Sequence of chain 2.A:
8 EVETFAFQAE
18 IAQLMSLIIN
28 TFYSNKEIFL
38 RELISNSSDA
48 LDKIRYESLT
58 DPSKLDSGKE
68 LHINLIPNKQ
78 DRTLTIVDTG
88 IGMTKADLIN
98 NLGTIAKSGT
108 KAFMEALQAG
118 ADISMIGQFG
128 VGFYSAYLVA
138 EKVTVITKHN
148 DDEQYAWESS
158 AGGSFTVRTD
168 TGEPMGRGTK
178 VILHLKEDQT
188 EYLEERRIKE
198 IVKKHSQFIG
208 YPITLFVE

Binding-site contacts:
Ligand atom N9 contacts residue ALA47 of chain 2.A at 3.6 Å.
Ligand atom C3 contacts residue ASP85 of chain 2.A at 3.5 Å.
Ligand atom C4 contacts residue THR176 of chain 2.A at 3.8 Å.
Ligand atom C2 contacts residue ASN43 of chain 2.A at 3.7 Å.
Ligand atom O23 contacts residue ASN43 of chain 2.A at 2.8 Å (h-bond).
Ligand atom C29 contacts residue LEU95 of chain 2.A at 3.5 Å (hydrophobic).
Ligand atom C6 contacts residue MET90 of chain 2.A at 3.9 Å (hydrophobic).
Ligand atom O11 contacts residue THR176 of chain 2.A at 3.6 Å.
Ligand atom O12 contacts residue VAL178 of chain 2.A at 3.5 Å.
Ligand atom O11 contacts residue ASP85 of chain 2.A at 2.6 Å (salt-bridge).
Ligand atom C27 contacts residue VAL142 of chain 2.A at 3.7 Å (hydrophobic).
Ligand atom C8 contacts residue ALA47 of chain 2.A at 3.7 Å (hydrophobic).
Ligand atom O11 contacts residue ALA47 of chain 2.A at 3.2 Å.
Ligand atom C1 contacts residue ASN43 of chain 2.A at 3.4 Å.
Ligand atom C14 contacts residue GLY89 of chain 2.A at 3.8 Å.
Ligand atom O12 contacts residue ASN43 of chain 2.A at 3.8 Å.
Ligand atom C20 contacts residue ASN98 of chain 2.A at 3.3 Å.
Ligand atom N13 contacts residue MET90 of chain 2.A at 3.5 Å.
Ligand atom C4 contacts residue ASP85 of chain 2.A at 3.5 Å.
Ligand atom N9 contacts residue MET90 of chain 2.A at 3.7 Å.
Ligand atom O15 contacts residue LYS50 of chain 2.A at 3.3 Å (salt-bridge).
Ligand atom C14 contacts residue ALA47 of chain 2.A at 3.9 Å (hydrophobic).
Ligand atom C26 contacts residue ASN43 of chain 2.A at 3.7 Å.
Ligand atom C30 contacts residue TRP154 of chain 2.A at 3.6 Å (hydrophobic).
Ligand atom C30 contacts residue LEU95 of chain 2.A at 3.8 Å (hydrophobic).
Ligand atom O23 contacts residue PHE130 of chain 2.A at 3.6 Å.
Ligand atom C21 contacts residue ASN43 of chain 2.A at 3.6 Å.
Ligand atom O12 contacts residue LEU40 of chain 2.A at 3.9 Å.
Ligand atom N10 contacts residue ALA47 of chain 2.A at 3.9 Å.
Ligand atom C31 contacts residue TRP154 of chain 2.A at 3.8 Å (hydrophobic).
Ligand atom N13 contacts residue ALA47 of chain 2.A at 3.7 Å.
Ligand atom C24 contacts residue PHE130 of chain 2.A at 3.2 Å (hydrophobic).
Ligand atom N13 contacts residue GLY89 of chain 2.A at 2.8 Å (h-bond).
Ligand atom C20 contacts residue MET90 of chain 2.A at 3.7 Å (hydrophobic).
Ligand atom N13 contacts residue ILE88 of chain 2.A at 3.5 Å.
Ligand atom N9 contacts residue THR176 of chain 2.A at 3.4 Å (h-bond).
Ligand atom O15 contacts residue ILE88 of chain 2.A at 3.7 Å.
Ligand atom N22 contacts residue PHE130 of chain 2.A at 3.6 Å.
Ligand atom N9 contacts residue GLY89 of chain 2.A at 3.6 Å (h-bond).
Ligand atom S28 contacts residue MET90 of chain 2.A at 3.6 Å.

The protein below binds the small molecule below.
Small molecule (SMILES): Cc1ccccc1-n1c(-c2cc(C(=O)N(C)Cc3cccs3)c(O)cc2O)n[nH]c1=O